Sequence of chain 2.A:
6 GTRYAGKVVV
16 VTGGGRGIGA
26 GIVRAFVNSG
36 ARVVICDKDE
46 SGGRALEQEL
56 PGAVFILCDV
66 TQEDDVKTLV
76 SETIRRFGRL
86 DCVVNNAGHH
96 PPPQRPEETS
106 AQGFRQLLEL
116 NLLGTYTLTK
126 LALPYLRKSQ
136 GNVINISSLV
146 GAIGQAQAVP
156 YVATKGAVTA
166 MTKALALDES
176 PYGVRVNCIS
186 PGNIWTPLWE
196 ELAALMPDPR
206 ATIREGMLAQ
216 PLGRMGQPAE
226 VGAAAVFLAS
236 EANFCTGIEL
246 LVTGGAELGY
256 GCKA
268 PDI

Sequence of chain 3.A:
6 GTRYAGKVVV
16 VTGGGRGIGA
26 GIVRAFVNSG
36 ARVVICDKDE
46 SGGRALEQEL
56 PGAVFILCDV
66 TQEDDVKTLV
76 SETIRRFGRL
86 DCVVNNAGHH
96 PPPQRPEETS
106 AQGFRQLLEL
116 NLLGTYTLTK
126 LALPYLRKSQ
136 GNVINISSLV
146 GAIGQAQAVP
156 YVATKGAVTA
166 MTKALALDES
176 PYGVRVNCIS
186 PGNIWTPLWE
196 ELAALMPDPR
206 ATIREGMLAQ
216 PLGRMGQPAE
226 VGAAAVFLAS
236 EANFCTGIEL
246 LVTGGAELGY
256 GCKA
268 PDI

A small-molecule ligand and the protein it binds are described below.
Small molecule (SMILES): O=C(O)c1cccc(-c2cccc(-c3cccc(O)c3)n2)c1

Binding-site contacts:
Ligand atom C12 contacts residue MET201 of chain 3.A at 3.4 Å (hydrophobic).
Ligand atom C2 contacts residue HIS95 of chain 3.A at 3.8 Å.
Ligand atom N contacts residue DMS1 of chain 3.G at 3.6 Å.
Ligand atom C15 contacts residue ALA151 of chain 3.A at 3.4 Å (hydrophobic).
Ligand atom O1 contacts residue TYR156 of chain 3.A at 2.7 Å (h-bond).
Ligand atom C6 contacts residue LEU197 of chain 3.A at 3.6 Å (hydrophobic).
Ligand atom C15 contacts residue GLN150 of chain 3.A at 3.6 Å.
Ligand atom C1 contacts residue NAD1 of chain 3.B at 3.9 Å.
Ligand atom C contacts residue TYR156 of chain 3.A at 3.7 Å (hydrophobic).
Ligand atom C contacts residue SER143 of chain 3.A at 3.5 Å.
Ligand atom C1 contacts residue HIS95 of chain 3.A at 3.6 Å.
Ligand atom C7 contacts residue TRP194 of chain 3.A at 3.3 Å (hydrophobic).
Ligand atom N contacts residue LEU197 of chain 3.A at 3.8 Å.
Ligand atom C7 contacts residue LEU197 of chain 3.A at 3.8 Å (hydrophobic).
Ligand atom O2 contacts residue ALA153 of chain 3.A at 3.6 Å.
Ligand atom C12 contacts residue DMS1 of chain 3.G at 3.9 Å.
Ligand atom C13 contacts residue MET201 of chain 3.A at 3.8 Å (hydrophobic).
Ligand atom O contacts residue VAL145 of chain 3.A at 3.6 Å.
Ligand atom C17 contacts residue HIS95 of chain 3.A at 3.7 Å.
Ligand atom O2 contacts residue GLN150 of chain 3.A at 3.8 Å.
Ligand atom C11 contacts residue GLN150 of chain 3.A at 3.6 Å.
Ligand atom O2 contacts residue HIS95 of chain 3.A at 3.6 Å.
Ligand atom C3 contacts residue NAD1 of chain 3.B at 3.7 Å.
Ligand atom O2 contacts residue GLN152 of chain 3.A at 3.0 Å (h-bond).
Ligand atom C contacts residue NAD1 of chain 3.B at 3.6 Å.
Ligand atom C10 contacts residue DMS1 of chain 3.G at 3.6 Å.
Ligand atom C16 contacts residue GLN150 of chain 3.A at 3.2 Å.
Ligand atom O1 contacts residue SER143 of chain 3.A at 2.6 Å (h-bond).
Ligand atom C2 contacts residue TYR156 of chain 3.A at 3.4 Å (hydrophobic).
Ligand atom C8 contacts residue LEU197 of chain 3.A at 3.8 Å (hydrophobic).
Ligand atom O contacts residue SER143 of chain 3.A at 3.6 Å (h-bond).
Ligand atom C2 contacts residue NAD1 of chain 3.B at 3.4 Å.
Ligand atom C4 contacts residue LEU197 of chain 3.A at 3.6 Å (hydrophobic).
Ligand atom C16 contacts residue HIS95 of chain 3.A at 3.8 Å.
Ligand atom O1 contacts residue NAD1 of chain 3.B at 3.0 Å.
Ligand atom O2 contacts residue ALA151 of chain 3.A at 2.8 Å (h-bond).
Ligand atom N contacts residue GLN150 of chain 3.A at 3.5 Å (h-bond).
Ligand atom C8 contacts residue TRP194 of chain 3.A at 3.5 Å (hydrophobic).
Ligand atom O contacts residue TYR255 of chain 2.A at 3.0 Å (h-bond).
Ligand atom C14 contacts residue ALA151 of chain 3.A at 3.4 Å (hydrophobic).